Binding-site contacts:
Ligand atom N22 contacts residue CYS145 of chain 1.A at 3.0 Å (h-bond).
Ligand atom C06 contacts residue HIS41 of chain 1.A at 3.6 Å.
Ligand atom N32 contacts residue CYS145 of chain 1.A at 2.6 Å (h-bond).
Ligand atom O21 contacts residue GLU166 of chain 1.A at 3.1 Å (salt-bridge).
Ligand atom C24 contacts residue HIS163 of chain 1.A at 3.7 Å.
Ligand atom C05 contacts residue GLN189 of chain 1.A at 3.6 Å.
Ligand atom C09 contacts residue GLN189 of chain 1.A at 3.6 Å.
Ligand atom C26 contacts residue ASN142 of chain 1.A at 3.5 Å.
Ligand atom C18 contacts residue GLU166 of chain 1.A at 3.3 Å.
Ligand atom C31 contacts residue CYS145 of chain 1.A at 1.8 Å (hydrophobic).
Ligand atom N28 contacts residue PHE140 of chain 1.A at 3.2 Å (h-bond).
Ligand atom N28 contacts residue GLU166 of chain 1.A at 2.8 Å (salt-bridge).
Ligand atom C17 contacts residue PRO168 of chain 1.A at 3.5 Å (hydrophobic).
Ligand atom C29 contacts residue HIS163 of chain 1.A at 3.6 Å.
Ligand atom C23 contacts residue CYS145 of chain 1.A at 2.8 Å (hydrophobic).
Ligand atom N32 contacts residue GLY143 of chain 1.A at 3.4 Å (h-bond).
Ligand atom C10 contacts residue GLU166 of chain 1.A at 3.5 Å.
Ligand atom O21 contacts residue MET165 of chain 1.A at 3.1 Å.
Ligand atom N20 contacts residue GLU166 of chain 1.A at 2.5 Å (salt-bridge).
Ligand atom C11 contacts residue GLN189 of chain 1.A at 3.6 Å.
Ligand atom C29 contacts residue GLU166 of chain 1.A at 3.4 Å.
Ligand atom O14 contacts residue ALA191 of chain 1.A at 3.5 Å (h-bond).
Ligand atom O30 contacts residue GLU166 of chain 1.A at 3.4 Å.
Ligand atom O30 contacts residue HIS163 of chain 1.A at 2.7 Å (h-bond).
Ligand atom O14 contacts residue GLN189 of chain 1.A at 3.6 Å (h-bond).
Ligand atom O30 contacts residue PHE140 of chain 1.A at 3.5 Å.
Ligand atom C04 contacts residue GLN189 of chain 1.A at 3.4 Å.
Ligand atom C24 contacts residue CYS145 of chain 1.A at 3.4 Å (hydrophobic).
Ligand atom C02 contacts residue HIS164 of chain 1.A at 3.7 Å.
Ligand atom N32 contacts residue SER144 of chain 1.A at 3.6 Å.
Ligand atom C18 contacts residue PRO168 of chain 1.A at 3.6 Å (hydrophobic).
Ligand atom O30 contacts residue HIS172 of chain 1.A at 3.5 Å.
Ligand atom C03 contacts residue GLN189 of chain 1.A at 3.6 Å.
Ligand atom O14 contacts residue THR190 of chain 1.A at 3.4 Å.
Ligand atom N22 contacts residue HIS164 of chain 1.A at 3.0 Å (h-bond).
Ligand atom C19 contacts residue GLU166 of chain 1.A at 3.1 Å.
Ligand atom C03 contacts residue HIS164 of chain 1.A at 3.6 Å.
Ligand atom C15 contacts residue GLN189 of chain 1.A at 2.9 Å.
Ligand atom C18 contacts residue LEU167 of chain 1.A at 3.7 Å (hydrophobic).
Ligand atom N08 contacts residue GLN189 of chain 1.A at 2.6 Å (h-bond).

The small molecule below binds the protein below.
Small molecule (SMILES): [H]/N=C/[C@H](CC1CCNC1=O)NC(=O)[C@H](CC(C)C)NC(=O)c1cc2c(OC)cccc2[nH]1

Sequence of chain 1.B:
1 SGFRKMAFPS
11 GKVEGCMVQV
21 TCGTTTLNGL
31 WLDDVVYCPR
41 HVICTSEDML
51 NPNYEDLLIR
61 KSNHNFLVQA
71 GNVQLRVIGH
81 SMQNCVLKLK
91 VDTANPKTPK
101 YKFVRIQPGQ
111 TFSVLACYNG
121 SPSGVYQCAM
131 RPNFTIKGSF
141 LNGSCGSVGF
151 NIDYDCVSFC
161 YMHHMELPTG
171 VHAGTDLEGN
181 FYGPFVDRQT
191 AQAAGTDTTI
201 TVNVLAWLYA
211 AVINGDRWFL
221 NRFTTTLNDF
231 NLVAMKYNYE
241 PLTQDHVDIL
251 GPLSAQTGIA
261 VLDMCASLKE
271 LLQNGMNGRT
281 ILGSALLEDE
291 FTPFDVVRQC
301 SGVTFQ

Sequence of chain 1.A:
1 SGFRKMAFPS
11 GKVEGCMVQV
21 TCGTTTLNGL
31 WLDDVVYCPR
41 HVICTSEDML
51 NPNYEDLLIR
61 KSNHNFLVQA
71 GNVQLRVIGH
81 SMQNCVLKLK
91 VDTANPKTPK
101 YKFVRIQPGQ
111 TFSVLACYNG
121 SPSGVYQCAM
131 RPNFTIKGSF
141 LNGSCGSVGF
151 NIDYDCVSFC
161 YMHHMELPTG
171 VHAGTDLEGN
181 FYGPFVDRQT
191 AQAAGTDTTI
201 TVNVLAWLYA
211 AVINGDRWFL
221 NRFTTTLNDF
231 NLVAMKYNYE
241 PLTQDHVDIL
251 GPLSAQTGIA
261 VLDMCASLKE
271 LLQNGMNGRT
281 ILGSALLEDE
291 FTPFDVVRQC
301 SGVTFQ